Sequence of chain 1.A:
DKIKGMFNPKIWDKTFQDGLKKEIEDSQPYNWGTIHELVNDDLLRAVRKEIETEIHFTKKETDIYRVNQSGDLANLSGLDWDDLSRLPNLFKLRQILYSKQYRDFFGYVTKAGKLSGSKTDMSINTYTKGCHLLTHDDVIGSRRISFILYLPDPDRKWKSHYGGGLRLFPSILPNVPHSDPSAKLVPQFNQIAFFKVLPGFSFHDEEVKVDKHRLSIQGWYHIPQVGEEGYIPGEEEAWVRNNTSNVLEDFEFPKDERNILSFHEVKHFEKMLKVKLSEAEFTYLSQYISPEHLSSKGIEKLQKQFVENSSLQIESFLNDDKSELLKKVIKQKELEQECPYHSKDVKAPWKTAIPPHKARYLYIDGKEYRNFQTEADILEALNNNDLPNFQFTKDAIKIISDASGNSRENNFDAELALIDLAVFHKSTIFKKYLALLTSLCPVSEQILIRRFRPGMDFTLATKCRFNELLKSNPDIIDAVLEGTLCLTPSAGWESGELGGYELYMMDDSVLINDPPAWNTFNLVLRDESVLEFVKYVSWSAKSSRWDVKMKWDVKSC

Binding-site contacts:
Ligand atom C4 contacts residue GLN223 of chain 1.A at 3.5 Å.
Ligand atom C3 contacts residue LEU137 of chain 1.A at 3.9 Å (hydrophobic).
Ligand atom O5 contacts residue GLN223 of chain 1.A at 3.5 Å (h-bond).
Ligand atom O1 contacts residue LEU137 of chain 1.A at 3.6 Å.
Ligand atom C2 contacts residue LEU137 of chain 1.A at 3.5 Å (hydrophobic).
Ligand atom O5 contacts residue HIS208 of chain 1.A at 3.0 Å (h-bond).
Ligand atom C4 contacts residue LVN210 of chain 1.A at 3.5 Å.
Ligand atom C4 contacts residue ILE152 of chain 1.A at 3.7 Å (hydrophobic).
Ligand atom O4 contacts residue TYR154 of chain 1.A at 2.6 Å (h-bond).
Ligand atom C3 contacts residue LVN210 of chain 1.A at 3.7 Å.
Ligand atom O2 contacts residue LEU137 of chain 1.A at 4.0 Å.
Ligand atom O2 contacts residue TRP225 of chain 1.A at 3.9 Å.
Ligand atom O5 contacts residue FE1 of chain 1.B at 2.1 Å.
Ligand atom O3 contacts residue LVN210 of chain 1.A at 3.8 Å.
Ligand atom C1 contacts residue FE1 of chain 1.B at 2.9 Å.
Ligand atom C1 contacts residue GLN223 of chain 1.A at 3.0 Å.
Ligand atom O5 contacts residue LEU137 of chain 1.A at 3.8 Å.
Ligand atom C2 contacts residue HIS140 of chain 1.A at 3.9 Å.
Ligand atom C2 contacts residue FE1 of chain 1.B at 2.8 Å.
Ligand atom O4 contacts residue LEU170 of chain 1.A at 3.8 Å.
Ligand atom O5 contacts residue HIS140 of chain 1.A at 3.2 Å (h-bond).
Ligand atom O2 contacts residue ASP142 of chain 1.A at 3.2 Å (salt-bridge).
Ligand atom O4 contacts residue ARG219 of chain 1.A at 2.8 Å (salt-bridge).
Ligand atom C5 contacts residue ILE152 of chain 1.A at 3.7 Å (hydrophobic).
Ligand atom C3 contacts residue GLN223 of chain 1.A at 3.1 Å.
Ligand atom O4 contacts residue LVN210 of chain 1.A at 3.8 Å.
Ligand atom C5 contacts residue TYR154 of chain 1.A at 3.6 Å (hydrophobic).
Ligand atom O3 contacts residue ILE152 of chain 1.A at 3.7 Å.
Ligand atom C1 contacts residue LEU137 of chain 1.A at 3.5 Å (hydrophobic).
Ligand atom O4 contacts residue ILE152 of chain 1.A at 4.0 Å.
Ligand atom O2 contacts residue HIS140 of chain 1.A at 3.1 Å (h-bond).
Ligand atom C2 contacts residue GLN223 of chain 1.A at 2.9 Å.
Ligand atom C1 contacts residue HIS140 of chain 1.A at 3.8 Å.
Ligand atom O3 contacts residue ARG219 of chain 1.A at 2.8 Å (salt-bridge).
Ligand atom C5 contacts residue LVN210 of chain 1.A at 3.5 Å.
Ligand atom C5 contacts residue ARG219 of chain 1.A at 3.5 Å.
Ligand atom O1 contacts residue GLN223 of chain 1.A at 3.4 Å (h-bond).
Ligand atom C4 contacts residue LEU170 of chain 1.A at 4.0 Å (hydrophobic).
Ligand atom O2 contacts residue FE1 of chain 1.B at 2.1 Å.
Ligand atom O2 contacts residue GLN223 of chain 1.A at 3.6 Å (h-bond).

This small molecule binds to this protein.
Small molecule (SMILES): O=C(O)CCC(=O)C(=O)O